Binding-site contacts:
Ligand atom C1 contacts residue ASN87 of chain 4.D at 1.4 Å.
Ligand atom O6 contacts residue LEU91 of chain 4.D at 4.0 Å.
Ligand atom O5 contacts residue SER89 of chain 4.D at 2.8 Å (h-bond).
Ligand atom C5 contacts residue SER89 of chain 4.D at 3.3 Å.
Ligand atom C1 contacts residue SER89 of chain 4.D at 3.3 Å.
Ligand atom C5 contacts residue ASN87 of chain 4.D at 3.7 Å.
Ligand atom C6 contacts residue SER89 of chain 4.D at 3.6 Å.
Ligand atom N2 contacts residue ILE155 of chain 4.D at 4.1 Å.
Ligand atom C5 contacts residue LEU151 of chain 4.D at 3.8 Å (hydrophobic).
Ligand atom O7 contacts residue ASN87 of chain 4.D at 4.1 Å.
Ligand atom C2 contacts residue ASN87 of chain 4.D at 2.4 Å.
Ligand atom O4 contacts residue LEU151 of chain 4.D at 3.3 Å.
Ligand atom C6 contacts residue LEU91 of chain 4.D at 4.2 Å (hydrophobic).
Ligand atom C4 contacts residue LEU151 of chain 4.D at 4.0 Å (hydrophobic).
Ligand atom C4 contacts residue ASN87 of chain 4.D at 4.2 Å.
Ligand atom O5 contacts residue ASN87 of chain 4.D at 2.3 Å (h-bond).
Ligand atom O6 contacts residue LEU151 of chain 4.D at 3.4 Å.
Ligand atom C6 contacts residue LEU151 of chain 4.D at 3.7 Å (hydrophobic).
Ligand atom C8 contacts residue ILE155 of chain 4.D at 3.7 Å (hydrophobic).
Ligand atom C7 contacts residue ILE155 of chain 4.D at 4.3 Å (hydrophobic).
Ligand atom N2 contacts residue ASN87 of chain 4.D at 2.9 Å (h-bond).
Ligand atom C3 contacts residue ASN87 of chain 4.D at 3.8 Å.
Ligand atom C3 contacts residue LEU151 of chain 4.D at 4.2 Å (hydrophobic).
Ligand atom C7 contacts residue ASN87 of chain 4.D at 3.8 Å.
Ligand atom O6 contacts residue SER89 of chain 4.D at 2.8 Å (h-bond).

Sequence of chain 4.D:
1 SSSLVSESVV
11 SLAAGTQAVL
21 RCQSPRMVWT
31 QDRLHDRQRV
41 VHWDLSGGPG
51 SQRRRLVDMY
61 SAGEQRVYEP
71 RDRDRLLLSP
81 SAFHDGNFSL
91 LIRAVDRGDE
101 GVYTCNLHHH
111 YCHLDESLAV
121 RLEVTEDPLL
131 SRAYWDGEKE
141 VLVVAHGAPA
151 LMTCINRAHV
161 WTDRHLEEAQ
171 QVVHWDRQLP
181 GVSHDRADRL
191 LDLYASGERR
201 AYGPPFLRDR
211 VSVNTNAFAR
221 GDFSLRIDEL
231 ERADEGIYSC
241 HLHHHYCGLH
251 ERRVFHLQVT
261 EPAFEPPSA

A small-molecule ligand and the protein it binds are described below.
Small molecule (SMILES): CC(=O)N[C@@H]1[C@@H](O)[C@H](O)[C@@H](CO)O[C@H]1O